Binding-site contacts:
Ligand atom O4 contacts residue ASN270 of chain 1.B at 2.7 Å (h-bond).
Ligand atom O4 contacts residue LEU97 of chain 1.B at 3.5 Å.
Ligand atom O3' contacts residue PHE186 of chain 1.B at 3.0 Å.
Ligand atom O1B contacts residue TYR314 of chain 1.B at 2.4 Å (h-bond).
Ligand atom PB contacts residue TYR314 of chain 1.B at 3.5 Å.
Ligand atom C4 contacts residue TYR155 of chain 1.B at 3.4 Å (hydrophobic).
Ligand atom N1 contacts residue TYR155 of chain 1.B at 3.3 Å.
Ligand atom O1A contacts residue TYR185 of chain 1.B at 3.2 Å (h-bond).
Ligand atom O6' contacts residue ASN84 of chain 1.B at 3.1 Å (h-bond).
Ligand atom O2' contacts residue TYR349 of chain 1.B at 2.5 Å (h-bond).
Ligand atom PA contacts residue ARG174 of chain 1.B at 3.3 Å.
Ligand atom C2 contacts residue TYR155 of chain 1.B at 3.0 Å (hydrophobic).
Ligand atom O2D contacts residue TRP160 of chain 1.B at 2.8 Å (h-bond).
Ligand atom O2 contacts residue TYR155 of chain 1.B at 3.5 Å.
Ligand atom C2D contacts residue LEU172 of chain 1.B at 3.1 Å (hydrophobic).
Ligand atom O4' contacts residue FDA1 of chain 1.E at 2.4 Å (h-bond).
Ligand atom O4D contacts residue LEU172 of chain 1.B at 3.2 Å.
Ligand atom C5D contacts residue LEU175 of chain 1.B at 3.1 Å (hydrophobic).
Ligand atom O3D contacts residue TRP160 of chain 1.B at 3.2 Å.
Ligand atom O2B contacts residue TYR314 of chain 1.B at 2.9 Å.
Ligand atom C4 contacts residue ASN270 of chain 1.B at 3.5 Å.
Ligand atom O2 contacts residue PHE152 of chain 1.B at 2.5 Å.
Ligand atom C1D contacts residue LEU172 of chain 1.B at 2.6 Å (hydrophobic).
Ligand atom O2A contacts residue ARG174 of chain 1.B at 2.5 Å (salt-bridge).
Ligand atom O3B contacts residue ARG280 of chain 1.B at 3.5 Å (salt-bridge).
Ligand atom N1 contacts residue PHE152 of chain 1.B at 3.5 Å.
Ligand atom N3 contacts residue TYR155 of chain 1.B at 3.0 Å.
Ligand atom C5 contacts residue TYR155 of chain 1.B at 3.4 Å (hydrophobic).
Ligand atom O2B contacts residue TYR349 of chain 1.B at 3.4 Å (h-bond).
Ligand atom C6 contacts residue TYR155 of chain 1.B at 3.4 Å (hydrophobic).
Ligand atom C2 contacts residue PHE152 of chain 1.B at 2.9 Å (hydrophobic).
Ligand atom O5' contacts residue ARG280 of chain 1.B at 3.5 Å (salt-bridge).
Ligand atom O2B contacts residue ARG174 of chain 1.B at 3.4 Å (salt-bridge).
Ligand atom O2D contacts residue LEU172 of chain 1.B at 2.5 Å.
Ligand atom N3 contacts residue PHE152 of chain 1.B at 3.3 Å.
Ligand atom C4' contacts residue FDA1 of chain 1.E at 3.5 Å.
Ligand atom C6' contacts residue PRO59 of chain 1.B at 3.4 Å (hydrophobic).
Ligand atom C2' contacts residue FDA1 of chain 1.E at 3.5 Å.
Ligand atom O4' contacts residue ILE61 of chain 1.B at 3.0 Å.
Ligand atom O1B contacts residue ARG280 of chain 1.B at 2.9 Å (salt-bridge).

The small molecule below binds the protein below.
Small molecule (SMILES): O=c1ccn([C@@H]2O[C@H](CO[P](=O)(O)O[P](=O)(O)O[C@H]3O[C@H](CO)[C@H](O)[C@H](O)[C@H]3O)[C@@H](O)[C@H]2O)c(=O)[nH]1

Sequence of chain 1.B:
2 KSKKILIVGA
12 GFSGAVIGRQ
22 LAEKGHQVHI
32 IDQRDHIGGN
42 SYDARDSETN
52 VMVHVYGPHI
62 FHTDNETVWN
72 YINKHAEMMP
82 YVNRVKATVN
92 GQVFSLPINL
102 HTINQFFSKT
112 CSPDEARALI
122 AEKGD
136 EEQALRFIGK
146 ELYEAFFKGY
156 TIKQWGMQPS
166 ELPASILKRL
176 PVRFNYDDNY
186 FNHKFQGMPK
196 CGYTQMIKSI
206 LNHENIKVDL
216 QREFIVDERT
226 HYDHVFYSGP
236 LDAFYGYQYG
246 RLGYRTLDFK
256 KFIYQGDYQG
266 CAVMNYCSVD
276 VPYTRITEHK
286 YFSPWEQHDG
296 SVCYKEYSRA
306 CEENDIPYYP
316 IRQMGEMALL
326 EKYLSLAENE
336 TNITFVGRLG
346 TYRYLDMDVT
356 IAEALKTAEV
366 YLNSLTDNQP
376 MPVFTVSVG